Binding-site contacts:
Ligand atom N2 contacts residue ASN284 of chain 2.A at 2.7 Å (h-bond).
Ligand atom N2 contacts residue PRO83 of chain 2.A at 2.8 Å (h-bond).
Ligand atom C3 contacts residue PRO83 of chain 2.A at 3.9 Å (hydrophobic).
Ligand atom C5 contacts residue TYR82 of chain 2.A at 3.9 Å (hydrophobic).
Ligand atom C1 contacts residue TYR82 of chain 2.A at 4.1 Å (hydrophobic).
Ligand atom C5 contacts residue ASN284 of chain 2.A at 3.6 Å.
Ligand atom C8 contacts residue ASN284 of chain 2.A at 3.5 Å.
Ligand atom O7 contacts residue ARG84 of chain 2.A at 4.0 Å.
Ligand atom C2 contacts residue ASN284 of chain 2.A at 2.3 Å.
Ligand atom O7 contacts residue PRO83 of chain 2.A at 3.7 Å.
Ligand atom C7 contacts residue PRO83 of chain 2.A at 3.7 Å (hydrophobic).
Ligand atom C2 contacts residue PRO83 of chain 2.A at 3.7 Å (hydrophobic).
Ligand atom C8 contacts residue GLU79 of chain 2.A at 4.3 Å.
Ligand atom C1 contacts residue PRO83 of chain 2.A at 3.9 Å (hydrophobic).
Ligand atom C8 contacts residue TYR82 of chain 2.A at 3.9 Å (hydrophobic).
Ligand atom C1 contacts residue ASN284 of chain 2.A at 1.4 Å.
Ligand atom O5 contacts residue TYR82 of chain 2.A at 4.1 Å.
Ligand atom C4 contacts residue ASN284 of chain 2.A at 4.1 Å.
Ligand atom O7 contacts residue ASN284 of chain 2.A at 4.2 Å.
Ligand atom C3 contacts residue ASN284 of chain 2.A at 3.7 Å.
Ligand atom O7 contacts residue TYR82 of chain 2.A at 4.4 Å.
Ligand atom O7 contacts residue LEU85 of chain 2.A at 4.0 Å.
Ligand atom C6 contacts residue TYR82 of chain 2.A at 4.1 Å (hydrophobic).
Ligand atom C7 contacts residue ASN284 of chain 2.A at 3.3 Å.
Ligand atom O5 contacts residue ASN284 of chain 2.A at 2.4 Å (h-bond).
Ligand atom N2 contacts residue ARG84 of chain 2.A at 4.2 Å.

Sequence of chain 2.A:
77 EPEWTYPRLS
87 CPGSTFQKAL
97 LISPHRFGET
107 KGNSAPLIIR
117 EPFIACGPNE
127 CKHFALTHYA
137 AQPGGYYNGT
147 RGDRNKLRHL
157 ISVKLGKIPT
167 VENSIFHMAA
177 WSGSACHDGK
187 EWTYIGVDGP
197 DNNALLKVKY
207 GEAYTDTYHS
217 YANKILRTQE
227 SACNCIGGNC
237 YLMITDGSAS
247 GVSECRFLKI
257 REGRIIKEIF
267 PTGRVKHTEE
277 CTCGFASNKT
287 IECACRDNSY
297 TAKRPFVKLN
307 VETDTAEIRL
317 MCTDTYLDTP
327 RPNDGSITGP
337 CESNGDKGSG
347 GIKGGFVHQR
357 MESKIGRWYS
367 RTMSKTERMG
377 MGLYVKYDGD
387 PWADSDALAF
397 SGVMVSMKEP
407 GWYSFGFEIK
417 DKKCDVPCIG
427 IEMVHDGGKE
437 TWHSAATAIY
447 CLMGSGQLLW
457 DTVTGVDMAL

The small molecule below binds the protein below.
Small molecule (SMILES): CC(=O)N[C@H]1[C@H](O[C@H]2[C@H](O)[C@@H](NC(C)=O)CO[C@@H]2CO)O[C@H](CO)[C@@H](O[C@@H]2O[C@H](CO)[C@@H](O)[C@H](O)[C@@H]2O)[C@@H]1O